Sequence of chain 10.A:
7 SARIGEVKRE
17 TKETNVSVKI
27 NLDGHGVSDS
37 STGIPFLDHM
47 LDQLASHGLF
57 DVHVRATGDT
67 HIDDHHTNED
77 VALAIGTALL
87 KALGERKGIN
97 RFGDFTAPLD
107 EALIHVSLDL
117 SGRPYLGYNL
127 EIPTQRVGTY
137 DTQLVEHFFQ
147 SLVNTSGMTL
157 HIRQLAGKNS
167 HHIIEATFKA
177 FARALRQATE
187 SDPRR

Binding-site contacts:
Ligand atom N4 contacts residue LEU105 of chain 16.A at 4.1 Å.
Ligand atom N1 contacts residue MN1 of chain 10.C at 4.4 Å.
Ligand atom N4 contacts residue HIS168 of chain 16.A at 3.4 Å (h-bond).
Ligand atom N4 contacts residue GLU75 of chain 10.A at 3.3 Å (salt-bridge).
Ligand atom N1 contacts residue GLU171 of chain 16.A at 3.1 Å (salt-bridge).
Ligand atom C3 contacts residue MN1 of chain 10.B at 4.4 Å.
Ligand atom C3 contacts residue HIS71 of chain 10.A at 4.4 Å.
Ligand atom C3 contacts residue LEU105 of chain 16.A at 3.8 Å (hydrophobic).
Ligand atom N1 contacts residue HIS72 of chain 10.A at 3.2 Å (h-bond).
Ligand atom C5 contacts residue HIS72 of chain 10.A at 3.7 Å.
Ligand atom N4 contacts residue HIS71 of chain 10.A at 3.1 Å (h-bond).
Ligand atom C5 contacts residue MN1 of chain 10.C at 3.2 Å.
Ligand atom N1 contacts residue MN1 of chain 10.B at 2.3 Å.
Ligand atom C5 contacts residue LEU105 of chain 16.A at 4.5 Å (hydrophobic).
Ligand atom N2 contacts residue LEU105 of chain 16.A at 4.0 Å.
Ligand atom N1 contacts residue HIS71 of chain 10.A at 4.5 Å.
Ligand atom N2 contacts residue HIS72 of chain 10.A at 4.1 Å.
Ligand atom C5 contacts residue GLU171 of chain 16.A at 4.1 Å.
Ligand atom C3 contacts residue GLU75 of chain 10.A at 3.8 Å.
Ligand atom N2 contacts residue MN1 of chain 10.C at 4.4 Å.
Ligand atom N4 contacts residue HIS72 of chain 10.A at 4.4 Å.
Ligand atom C5 contacts residue MN1 of chain 10.B at 3.2 Å.
Ligand atom C5 contacts residue HIS168 of chain 16.A at 3.8 Å.
Ligand atom C3 contacts residue MN1 of chain 10.C at 3.2 Å.
Ligand atom C3 contacts residue HIS168 of chain 16.A at 4.2 Å.
Ligand atom C3 contacts residue ARG119 of chain 19.A at 4.5 Å.
Ligand atom C5 contacts residue HIS167 of chain 16.A at 3.4 Å.
Ligand atom C5 contacts residue GLU75 of chain 10.A at 4.2 Å.
Ligand atom N2 contacts residue GLU171 of chain 16.A at 3.6 Å.
Ligand atom N2 contacts residue MN1 of chain 10.B at 3.2 Å.
Ligand atom N4 contacts residue MN1 of chain 10.B at 4.4 Å.
Ligand atom N4 contacts residue MN1 of chain 10.C at 2.2 Å.
Ligand atom N1 contacts residue HIS167 of chain 16.A at 3.2 Å (h-bond).
Ligand atom N1 contacts residue LEU105 of chain 16.A at 4.2 Å.
Ligand atom C5 contacts residue HIS71 of chain 10.A at 3.1 Å.

Sequence of chain 19.A:
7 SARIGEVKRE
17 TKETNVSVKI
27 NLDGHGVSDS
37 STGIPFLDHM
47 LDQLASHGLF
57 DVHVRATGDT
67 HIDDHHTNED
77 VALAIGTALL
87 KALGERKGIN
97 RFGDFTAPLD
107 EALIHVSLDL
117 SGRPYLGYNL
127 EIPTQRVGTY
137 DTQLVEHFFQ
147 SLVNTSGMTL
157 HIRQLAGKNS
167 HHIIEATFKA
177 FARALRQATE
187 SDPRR

Sequence of chain 16.A:
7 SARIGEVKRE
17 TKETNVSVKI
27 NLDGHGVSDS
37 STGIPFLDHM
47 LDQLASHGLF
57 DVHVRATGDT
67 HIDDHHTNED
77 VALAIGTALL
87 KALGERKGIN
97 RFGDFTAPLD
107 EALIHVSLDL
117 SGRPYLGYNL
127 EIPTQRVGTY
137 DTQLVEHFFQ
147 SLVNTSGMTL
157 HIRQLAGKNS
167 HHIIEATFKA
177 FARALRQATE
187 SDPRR

A small-molecule ligand and the protein it binds are described below.
Small molecule (SMILES): c1nnc[nH]1